Sequence of chain 40.C:
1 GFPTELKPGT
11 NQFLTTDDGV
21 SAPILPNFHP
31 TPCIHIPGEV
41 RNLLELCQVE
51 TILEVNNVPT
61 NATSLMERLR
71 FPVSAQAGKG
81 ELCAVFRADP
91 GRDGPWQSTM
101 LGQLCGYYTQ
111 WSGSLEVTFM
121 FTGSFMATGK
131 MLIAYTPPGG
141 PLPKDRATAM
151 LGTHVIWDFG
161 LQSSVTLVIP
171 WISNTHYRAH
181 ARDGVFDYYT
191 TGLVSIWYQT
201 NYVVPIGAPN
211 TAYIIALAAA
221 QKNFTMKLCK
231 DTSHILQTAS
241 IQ

Sequence of chain 40.A:
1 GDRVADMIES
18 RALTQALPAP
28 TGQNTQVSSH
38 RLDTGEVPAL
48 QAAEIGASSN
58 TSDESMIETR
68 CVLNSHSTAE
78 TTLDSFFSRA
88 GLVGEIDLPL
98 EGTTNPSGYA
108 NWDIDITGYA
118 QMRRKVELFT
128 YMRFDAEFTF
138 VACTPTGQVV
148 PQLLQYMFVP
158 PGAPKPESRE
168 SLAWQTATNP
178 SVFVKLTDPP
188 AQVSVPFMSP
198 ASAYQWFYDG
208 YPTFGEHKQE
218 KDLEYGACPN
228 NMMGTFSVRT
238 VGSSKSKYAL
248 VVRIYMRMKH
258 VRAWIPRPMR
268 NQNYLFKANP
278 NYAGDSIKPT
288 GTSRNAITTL

Sequence of chain 36.C:
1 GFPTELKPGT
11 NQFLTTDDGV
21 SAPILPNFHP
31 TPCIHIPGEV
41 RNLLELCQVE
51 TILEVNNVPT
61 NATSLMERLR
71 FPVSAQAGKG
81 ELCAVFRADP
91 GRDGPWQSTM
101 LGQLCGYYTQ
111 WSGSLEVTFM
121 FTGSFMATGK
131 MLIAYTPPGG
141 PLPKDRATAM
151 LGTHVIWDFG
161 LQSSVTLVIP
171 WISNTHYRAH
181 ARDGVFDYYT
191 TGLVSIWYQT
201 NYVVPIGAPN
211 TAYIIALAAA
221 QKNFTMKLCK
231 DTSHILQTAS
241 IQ

A small-molecule ligand and the protein it binds are described below.
Small molecule (SMILES): CCO/N=C/c1ccc(OCC[C@@H](C)CCN2CCN(c3ccnc(N)c3)C2=O)cc1

Binding-site contacts:
Ligand atom OAW contacts residue ILE111 of chain 40.A at 3.2 Å.
Ligand atom CAF contacts residue ASN228 of chain 40.A at 3.8 Å.
Ligand atom NAC contacts residue ALA275 of chain 40.A at 3.5 Å.
Ligand atom CAL contacts residue THR114 of chain 40.A at 3.8 Å.
Ligand atom CBA contacts residue ILE111 of chain 40.A at 3.7 Å (hydrophobic).
Ligand atom CAE contacts residue PHE137 of chain 40.A at 3.9 Å (hydrophobic).
Ligand atom CAK contacts residue PHE155 of chain 40.A at 2.9 Å (hydrophobic).
Ligand atom CAI contacts residue PHE155 of chain 40.A at 3.1 Å (hydrophobic).
Ligand atom CAA contacts residue SER178 of chain 40.A at 3.5 Å.
Ligand atom CAG contacts residue ASN228 of chain 40.A at 3.3 Å.
Ligand atom NAC contacts residue THR114 of chain 40.A at 3.1 Å (h-bond).
Ligand atom CAZ contacts residue VAL192 of chain 40.A at 3.6 Å (hydrophobic).
Ligand atom OAW contacts residue MET195 of chain 40.A at 3.5 Å.
Ligand atom CAM contacts residue PHE155 of chain 40.A at 3.8 Å (hydrophobic).
Ligand atom CAB contacts residue PHE131 of chain 40.A at 3.8 Å (hydrophobic).
Ligand atom CAA contacts residue TYR153 of chain 40.A at 3.9 Å (hydrophobic).
Ligand atom CAH contacts residue VAL192 of chain 40.A at 3.5 Å (hydrophobic).
Ligand atom OAD contacts residue ILE113 of chain 40.A at 3.1 Å (h-bond).
Ligand atom CAS contacts residue TYR201 of chain 40.A at 3.7 Å (hydrophobic).
Ligand atom CAA contacts residue VAL179 of chain 40.A at 3.1 Å (hydrophobic).
Ligand atom CAF contacts residue TRP203 of chain 40.A at 3.7 Å (hydrophobic).
Ligand atom NBE contacts residue TRP203 of chain 40.A at 3.8 Å.
Ligand atom OAV contacts residue VAL190 of chain 40.A at 3.9 Å.
Ligand atom OAD contacts residue ASP112 of chain 40.A at 3.4 Å.
Ligand atom CAQ contacts residue ILE113 of chain 40.A at 3.9 Å (hydrophobic).
Ligand atom NAT contacts residue PHE155 of chain 40.A at 3.6 Å.
Ligand atom CAB contacts residue PHE135 of chain 40.A at 3.8 Å (hydrophobic).
Ligand atom CAR contacts residue TYR201 of chain 40.A at 3.2 Å (hydrophobic).
Ligand atom CBB contacts residue ASN228 of chain 40.A at 3.7 Å.
Ligand atom CAH contacts residue PHE135 of chain 40.A at 3.4 Å (hydrophobic).
Ligand atom CAR contacts residue ASN228 of chain 40.A at 3.7 Å.
Ligand atom CAS contacts residue ASN228 of chain 40.A at 3.8 Å.
Ligand atom CAJ contacts residue VAL192 of chain 40.A at 3.7 Å (hydrophobic).
Ligand atom CAM contacts residue PRO177 of chain 40.A at 3.6 Å (hydrophobic).
Ligand atom CAF contacts residue GLN202 of chain 40.A at 3.5 Å.
Ligand atom CAN contacts residue PHE135 of chain 40.A at 3.4 Å (hydrophobic).
Ligand atom CAG contacts residue GLN202 of chain 40.A at 3.5 Å.
Ligand atom CAA contacts residue PRO177 of chain 40.A at 3.5 Å (hydrophobic).
Ligand atom CAY contacts residue THR114 of chain 40.A at 3.8 Å.
Ligand atom CAJ contacts residue PHE135 of chain 40.A at 3.1 Å (hydrophobic).